Binding-site contacts:
Ligand atom N6 contacts residue TRP46 of chain 1.F at 3.4 Å (h-bond).
Ligand atom O3P contacts residue LYS240 of chain 1.F at 3.1 Å (salt-bridge).
Ligand atom O1P contacts residue ARG239 of chain 1.F at 2.7 Å (salt-bridge).
Ligand atom C2 contacts residue GLY241 of chain 1.F at 3.4 Å.
Ligand atom N3 contacts residue TYR173 of chain 1.F at 2.9 Å (h-bond).
Ligand atom O5' contacts residue GLY43 of chain 1.F at 3.3 Å (h-bond).
Ligand atom O6P contacts residue THR44 of chain 1.F at 3.2 Å (h-bond).
Ligand atom P1 contacts residue ARG239 of chain 1.F at 3.1 Å.
Ligand atom C3' contacts residue SER118 of chain 1.F at 3.5 Å.
Ligand atom N6 contacts residue MET212 of chain 1.F at 3.2 Å (h-bond).
Ligand atom O4P contacts residue LYS41 of chain 1.F at 3.0 Å (salt-bridge).
Ligand atom P1 contacts residue SER118 of chain 1.F at 3.0 Å.
Ligand atom N1 contacts residue TRP46 of chain 1.F at 3.5 Å.
Ligand atom O6P contacts residue HIS45 of chain 1.F at 3.4 Å (h-bond).
Ligand atom O3P contacts residue GLY241 of chain 1.F at 3.3 Å (h-bond).
Ligand atom N1 contacts residue PHE209 of chain 1.F at 3.3 Å.
Ligand atom C2' contacts residue VAL237 of chain 1.F at 3.4 Å (hydrophobic).
Ligand atom N6 contacts residue PHE209 of chain 1.F at 3.3 Å (h-bond).
Ligand atom O3P contacts residue ARG239 of chain 1.F at 3.2 Å (salt-bridge).
Ligand atom P1 contacts residue ARG110 of chain 1.F at 3.4 Å.
Ligand atom O5P contacts residue SER42 of chain 1.F at 3.1 Å (h-bond).
Ligand atom O5' contacts residue LYS41 of chain 1.F at 2.9 Å.
Ligand atom O5P contacts residue GLY43 of chain 1.F at 3.1 Å (h-bond).
Ligand atom N3 contacts residue GLY241 of chain 1.F at 3.2 Å.
Ligand atom O2P contacts residue SER118 of chain 1.F at 3.5 Å.
Ligand atom P2 contacts residue LYS41 of chain 1.F at 3.3 Å.
Ligand atom C4' contacts residue ARG110 of chain 1.F at 3.3 Å.
Ligand atom O3' contacts residue SER118 of chain 1.F at 3.1 Å (h-bond).
Ligand atom O2' contacts residue VAL237 of chain 1.F at 3.4 Å (h-bond).
Ligand atom N6 contacts residue THR207 of chain 1.F at 3.2 Å (h-bond).
Ligand atom N7 contacts residue PHE238 of chain 1.F at 3.4 Å.
Ligand atom O3' contacts residue ARG110 of chain 1.F at 2.7 Å (salt-bridge).
Ligand atom O2P contacts residue ARG239 of chain 1.F at 2.5 Å (salt-bridge).
Ligand atom P2 contacts residue THR44 of chain 1.F at 3.3 Å.
Ligand atom O5P contacts residue THR44 of chain 1.F at 2.0 Å (h-bond).
Ligand atom O2P contacts residue ARG110 of chain 1.F at 2.7 Å (salt-bridge).
Ligand atom O5' contacts residue SER42 of chain 1.F at 3.3 Å (h-bond).
Ligand atom O1P contacts residue SER118 of chain 1.F at 1.9 Å (h-bond).
Ligand atom O2' contacts residue GLY241 of chain 1.F at 3.3 Å (h-bond).
Ligand atom O5P contacts residue LYS41 of chain 1.F at 3.0 Å (salt-bridge).

Sequence of chain 1.F:
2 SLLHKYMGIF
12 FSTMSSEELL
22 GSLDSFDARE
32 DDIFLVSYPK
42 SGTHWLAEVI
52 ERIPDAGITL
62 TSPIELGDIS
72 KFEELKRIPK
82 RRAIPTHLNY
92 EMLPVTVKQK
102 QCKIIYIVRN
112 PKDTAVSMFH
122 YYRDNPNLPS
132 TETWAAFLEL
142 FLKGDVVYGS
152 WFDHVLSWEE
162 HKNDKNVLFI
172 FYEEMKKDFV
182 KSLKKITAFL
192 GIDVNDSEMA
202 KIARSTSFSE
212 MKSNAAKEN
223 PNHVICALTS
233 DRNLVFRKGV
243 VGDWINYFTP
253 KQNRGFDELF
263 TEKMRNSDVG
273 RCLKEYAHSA

The protein below binds the small molecule below.
Small molecule (SMILES): Nc1ncnc2c1ncn2[C@@H]1O[C@H](COP(=O)(O)O)[C@@H](OP(=O)(O)O)[C@H]1O